Binding-site contacts:
Ligand atom CAG contacts residue ILE277 of chain 1.B at 4.3 Å (hydrophobic).
Ligand atom OAB contacts residue GLY397 of chain 1.B at 4.3 Å.
Ligand atom OAA contacts residue GLY328 of chain 1.B at 3.7 Å.
Ligand atom CAK contacts residue CYS187 of chain 1.B at 3.0 Å (hydrophobic).
Ligand atom NAJ contacts residue CYS187 of chain 1.B at 4.1 Å.
Ligand atom CAL contacts residue CYS187 of chain 1.B at 2.7 Å (hydrophobic).
Ligand atom OAC contacts residue HIS326 of chain 1.B at 4.1 Å.
Ligand atom CAF contacts residue THR155 of chain 1.B at 4.1 Å.
Ligand atom NAJ contacts residue PHE238 of chain 1.B at 3.9 Å.
Ligand atom CAD contacts residue PHE288 of chain 1.B at 3.8 Å (hydrophobic).
Ligand atom OAB contacts residue CYS187 of chain 1.B at 2.8 Å (h-bond).
Ligand atom CAF contacts residue LEU286 of chain 1.B at 4.0 Å (hydrophobic).
Ligand atom CAG contacts residue PHE288 of chain 1.B at 4.1 Å (hydrophobic).
Ligand atom OAB contacts residue ILE277 of chain 1.B at 3.4 Å.
Ligand atom CAH contacts residue PHE238 of chain 1.B at 3.4 Å (hydrophobic).
Ligand atom CAK contacts residue PHE396 of chain 1.B at 4.2 Å (hydrophobic).
Ligand atom OAC contacts residue ILE277 of chain 1.B at 3.5 Å.
Ligand atom CAE contacts residue GLY278 of chain 1.B at 3.7 Å.
Ligand atom OAC contacts residue PHE396 of chain 1.B at 3.4 Å (h-bond).
Ligand atom OAA contacts residue HIS326 of chain 1.B at 3.0 Å (h-bond).
Ligand atom CAH contacts residue CYS187 of chain 1.B at 3.2 Å (hydrophobic).
Ligand atom OAC contacts residue GLY397 of chain 1.B at 3.8 Å.
Ligand atom OAA contacts residue CYS187 of chain 1.B at 3.2 Å (h-bond).
Ligand atom CAM contacts residue CYS187 of chain 1.B at 3.2 Å (hydrophobic).
Ligand atom CAK contacts residue HIS326 of chain 1.B at 3.7 Å.
Ligand atom OAA contacts residue ASN359 of chain 1.B at 2.9 Å (h-bond).
Ligand atom CAF contacts residue THR220 of chain 1.B at 4.0 Å.
Ligand atom CAI contacts residue PHE238 of chain 1.B at 3.3 Å (hydrophobic).
Ligand atom CAE contacts residue PHE288 of chain 1.B at 3.6 Å (hydrophobic).
Ligand atom CAL contacts residue ILE277 of chain 1.B at 4.0 Å (hydrophobic).
Ligand atom CAM contacts residue PHE238 of chain 1.B at 3.3 Å (hydrophobic).
Ligand atom CAO contacts residue PHE238 of chain 1.B at 3.9 Å (hydrophobic).
Ligand atom CAO contacts residue CYS187 of chain 1.B at 4.1 Å (hydrophobic).
Ligand atom CAN contacts residue PHE238 of chain 1.B at 4.1 Å (hydrophobic).
Ligand atom OAB contacts residue PRO398 of chain 1.B at 3.9 Å.
Ligand atom CAD contacts residue LEU286 of chain 1.B at 4.0 Å (hydrophobic).
Ligand atom CAI contacts residue ASN359 of chain 1.B at 4.1 Å.
Ligand atom OAC contacts residue CYS187 of chain 1.B at 3.5 Å.
Ligand atom CAI contacts residue CYS187 of chain 1.B at 3.2 Å (hydrophobic).
Ligand atom CAK contacts residue ASN359 of chain 1.B at 4.1 Å.

Sequence of chain 1.A:
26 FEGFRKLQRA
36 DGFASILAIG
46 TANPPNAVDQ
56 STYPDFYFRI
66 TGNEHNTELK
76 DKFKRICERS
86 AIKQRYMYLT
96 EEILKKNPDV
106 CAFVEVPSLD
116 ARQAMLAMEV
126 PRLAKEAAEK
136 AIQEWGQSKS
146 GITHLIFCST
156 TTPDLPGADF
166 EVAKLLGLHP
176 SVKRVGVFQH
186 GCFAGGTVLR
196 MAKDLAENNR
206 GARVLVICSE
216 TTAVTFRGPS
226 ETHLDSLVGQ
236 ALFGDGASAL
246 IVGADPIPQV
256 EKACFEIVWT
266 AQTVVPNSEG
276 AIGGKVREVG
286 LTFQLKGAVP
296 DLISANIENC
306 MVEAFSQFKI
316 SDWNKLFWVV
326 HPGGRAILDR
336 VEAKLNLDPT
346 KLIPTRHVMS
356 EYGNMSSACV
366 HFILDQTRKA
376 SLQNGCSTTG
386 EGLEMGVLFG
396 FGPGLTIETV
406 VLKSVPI

The protein below binds the small molecule below.
Small molecule (SMILES): O=C(O)C(=O)Cc1c[nH]c2ccccc12

Sequence of chain 1.B:
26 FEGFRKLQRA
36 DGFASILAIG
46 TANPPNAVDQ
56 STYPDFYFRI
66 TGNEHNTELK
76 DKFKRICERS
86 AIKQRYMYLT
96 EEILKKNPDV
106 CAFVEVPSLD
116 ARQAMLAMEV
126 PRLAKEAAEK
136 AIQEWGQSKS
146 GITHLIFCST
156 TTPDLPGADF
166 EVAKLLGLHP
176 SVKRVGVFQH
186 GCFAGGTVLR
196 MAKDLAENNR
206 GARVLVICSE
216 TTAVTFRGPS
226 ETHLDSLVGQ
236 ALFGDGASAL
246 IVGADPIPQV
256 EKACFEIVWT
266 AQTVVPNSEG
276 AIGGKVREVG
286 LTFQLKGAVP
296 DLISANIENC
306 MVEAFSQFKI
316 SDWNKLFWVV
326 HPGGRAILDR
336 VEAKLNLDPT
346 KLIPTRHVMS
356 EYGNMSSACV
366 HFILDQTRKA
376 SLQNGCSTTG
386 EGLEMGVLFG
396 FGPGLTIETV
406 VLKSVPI